Binding-site contacts:
Ligand atom C18 contacts residue ILE104 of chain 47.C at 3.9 Å (hydrophobic).
Ligand atom C6 contacts residue ASN105 of chain 47.C at 3.6 Å.
Ligand atom F2 contacts residue MET221 of chain 47.C at 2.9 Å.
Ligand atom N6 contacts residue ASN219 of chain 47.C at 3.5 Å.
Ligand atom F2 contacts residue ILE104 of chain 47.C at 3.4 Å.
Ligand atom C13 contacts residue ASN198 of chain 47.C at 2.6 Å.
Ligand atom C1 contacts residue TYR197 of chain 47.C at 3.8 Å (hydrophobic).
Ligand atom F2 contacts residue TYR128 of chain 47.C at 3.4 Å.
Ligand atom C17 contacts residue ALA194 of chain 47.C at 3.6 Å (hydrophobic).
Ligand atom N5 contacts residue ASN198 of chain 47.C at 3.0 Å (h-bond).
Ligand atom C2 contacts residue MET221 of chain 47.C at 3.8 Å (hydrophobic).
Ligand atom N4 contacts residue LEU218 of chain 47.C at 3.0 Å (h-bond).
Ligand atom N3 contacts residue ASN198 of chain 47.C at 2.3 Å (h-bond).
Ligand atom N5 contacts residue TYR197 of chain 47.C at 3.8 Å.
Ligand atom C4 contacts residue MET221 of chain 47.C at 3.7 Å (hydrophobic).
Ligand atom N2 contacts residue ASN198 of chain 47.C at 3.3 Å (h-bond).
Ligand atom N6 contacts residue LEU218 of chain 47.C at 3.4 Å (h-bond).
Ligand atom C4 contacts residue ASN105 of chain 47.C at 3.4 Å.
Ligand atom C9 contacts residue ASN198 of chain 47.C at 3.1 Å.
Ligand atom N1 contacts residue ASN219 of chain 47.C at 3.9 Å.
Ligand atom C15 contacts residue ASN198 of chain 47.C at 2.5 Å.
Ligand atom F3 contacts residue LEU106 of chain 47.C at 3.5 Å.
Ligand atom C6 contacts residue MET221 of chain 47.C at 3.8 Å (hydrophobic).
Ligand atom C13 contacts residue LEU218 of chain 47.C at 3.6 Å (hydrophobic).
Ligand atom F3 contacts residue ILE104 of chain 47.C at 3.7 Å.
Ligand atom C15 contacts residue ALA194 of chain 47.C at 3.5 Å (hydrophobic).
Ligand atom F1 contacts residue SER126 of chain 47.C at 3.6 Å.
Ligand atom C6 contacts residue ILE104 of chain 47.C at 3.3 Å (hydrophobic).
Ligand atom C15 contacts residue LEU218 of chain 47.C at 3.8 Å (hydrophobic).
Ligand atom C3 contacts residue TYR197 of chain 47.C at 3.8 Å (hydrophobic).
Ligand atom C17 contacts residue ASN198 of chain 47.C at 3.7 Å.
Ligand atom F3 contacts residue TYR128 of chain 47.C at 3.4 Å.
Ligand atom C11 contacts residue LEU218 of chain 47.C at 3.6 Å (hydrophobic).
Ligand atom C10 contacts residue LEU218 of chain 47.C at 3.4 Å (hydrophobic).
Ligand atom C12 contacts residue LEU218 of chain 47.C at 3.6 Å (hydrophobic).
Ligand atom C14 contacts residue LEU218 of chain 47.C at 3.5 Å (hydrophobic).
Ligand atom C13 contacts residue ALA196 of chain 47.C at 3.8 Å (hydrophobic).
Ligand atom C15 contacts residue SER198 of chain 47.B at 3.6 Å.
Ligand atom N6 contacts residue MET221 of chain 47.C at 3.2 Å.
Ligand atom N3 contacts residue TYR197 of chain 47.C at 3.9 Å.

This small molecule binds to this protein.
Small molecule (SMILES): Nc1nc(-c2ccccc2)nc2[nH]nc(Nc3ccc(C(F)(F)F)cc3)c12

Sequence of chain 11.D:
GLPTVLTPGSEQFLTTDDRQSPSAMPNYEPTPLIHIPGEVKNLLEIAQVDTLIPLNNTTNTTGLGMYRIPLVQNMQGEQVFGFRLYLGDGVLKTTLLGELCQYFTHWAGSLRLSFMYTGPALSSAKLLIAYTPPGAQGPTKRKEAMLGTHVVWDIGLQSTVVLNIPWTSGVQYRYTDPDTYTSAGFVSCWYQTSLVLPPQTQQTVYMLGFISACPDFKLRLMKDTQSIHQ

Sequence of chain 47.B:
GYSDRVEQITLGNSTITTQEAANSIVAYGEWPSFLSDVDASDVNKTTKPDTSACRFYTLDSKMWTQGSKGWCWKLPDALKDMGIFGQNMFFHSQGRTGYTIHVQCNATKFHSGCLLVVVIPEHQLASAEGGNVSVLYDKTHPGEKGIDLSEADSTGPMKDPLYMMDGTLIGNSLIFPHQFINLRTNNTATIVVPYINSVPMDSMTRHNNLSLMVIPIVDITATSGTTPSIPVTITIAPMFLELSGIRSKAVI

Sequence of chain 47.C:
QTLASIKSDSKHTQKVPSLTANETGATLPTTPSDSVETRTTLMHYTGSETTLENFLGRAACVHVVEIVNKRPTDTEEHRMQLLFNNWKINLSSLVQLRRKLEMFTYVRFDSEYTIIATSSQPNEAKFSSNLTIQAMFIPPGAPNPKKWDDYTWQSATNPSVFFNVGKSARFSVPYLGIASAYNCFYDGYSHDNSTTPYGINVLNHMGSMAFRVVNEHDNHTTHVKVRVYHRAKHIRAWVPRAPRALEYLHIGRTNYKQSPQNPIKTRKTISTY